The small molecule below binds the protein below.
Small molecule (SMILES): CC(=O)N[C@H]1[C@H](O[C@H]2[C@H](O)[C@@H](NC(C)=O)CO[C@@H]2CO)O[C@H](CO)[C@@H](O)[C@@H]1O

Sequence of chain 1.A:
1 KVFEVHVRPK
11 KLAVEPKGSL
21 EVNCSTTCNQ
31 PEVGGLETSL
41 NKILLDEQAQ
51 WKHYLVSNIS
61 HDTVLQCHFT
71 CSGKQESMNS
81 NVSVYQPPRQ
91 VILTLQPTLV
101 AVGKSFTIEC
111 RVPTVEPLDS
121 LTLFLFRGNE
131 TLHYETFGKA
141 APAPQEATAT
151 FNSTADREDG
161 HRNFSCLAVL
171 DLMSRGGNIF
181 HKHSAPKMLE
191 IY

Sequence of chain 2.A:
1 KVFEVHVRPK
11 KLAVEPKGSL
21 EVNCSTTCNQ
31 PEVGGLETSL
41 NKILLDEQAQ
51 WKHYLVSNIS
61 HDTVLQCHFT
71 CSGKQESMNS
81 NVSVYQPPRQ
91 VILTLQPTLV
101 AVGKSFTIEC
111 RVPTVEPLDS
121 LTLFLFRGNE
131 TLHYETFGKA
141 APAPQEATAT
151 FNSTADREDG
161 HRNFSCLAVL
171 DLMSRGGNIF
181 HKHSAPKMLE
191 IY

Binding-site contacts:
Ligand atom C3 contacts residue ASN58 of chain 2.A at 3.8 Å.
Ligand atom O4 contacts residue ASP46 of chain 1.A at 4.5 Å.
Ligand atom C6 contacts residue ASP46 of chain 1.A at 3.4 Å.
Ligand atom C4 contacts residue ASN58 of chain 2.A at 4.2 Å.
Ligand atom N2 contacts residue ASN58 of chain 2.A at 2.9 Å (h-bond).
Ligand atom O5 contacts residue ASN58 of chain 2.A at 2.3 Å (h-bond).
Ligand atom C5 contacts residue ASP46 of chain 1.A at 4.0 Å.
Ligand atom C2 contacts residue ASN58 of chain 2.A at 2.5 Å.
Ligand atom O7 contacts residue ASN58 of chain 2.A at 3.8 Å.
Ligand atom C1 contacts residue ASN58 of chain 2.A at 1.4 Å.
Ligand atom O7 contacts residue ASN41 of chain 2.A at 4.1 Å.
Ligand atom C5 contacts residue ASN58 of chain 2.A at 3.6 Å.
Ligand atom C7 contacts residue ASN58 of chain 2.A at 3.5 Å.